This small molecule binds to this protein.
Small molecule (SMILES): CC(=O)N[C@H]1[C@H](O[C@H]2[C@H](O)[C@@H](NC(C)=O)CO[C@@H]2CO)O[C@H](CO)[C@@H](O)[C@@H]1O

Binding-site contacts:
Ligand atom C1 contacts residue ASN276 of chain 1.C at 1.4 Å.
Ligand atom C8 contacts residue ASN276 of chain 1.C at 3.3 Å.
Ligand atom C7 contacts residue ASN276 of chain 1.C at 3.5 Å.
Ligand atom C3 contacts residue ASN276 of chain 1.C at 3.6 Å.
Ligand atom N2 contacts residue ASN276 of chain 1.C at 3.4 Å (h-bond).
Ligand atom O3 contacts residue ASN276 of chain 1.C at 3.8 Å.
Ligand atom C5 contacts residue ASN276 of chain 1.C at 3.7 Å.
Ligand atom C7 contacts residue ALA279 of chain 1.C at 4.1 Å (hydrophobic).
Ligand atom C2 contacts residue ALA279 of chain 1.C at 3.9 Å (hydrophobic).
Ligand atom C8 contacts residue VAL334 of chain 1.C at 3.9 Å (hydrophobic).
Ligand atom C8 contacts residue ALA279 of chain 1.C at 3.8 Å (hydrophobic).
Ligand atom N2 contacts residue ALA279 of chain 1.C at 3.4 Å.
Ligand atom O3 contacts residue SER278 of chain 1.C at 3.3 Å.
Ligand atom C8 contacts residue ASN273 of chain 1.C at 4.1 Å.
Ligand atom C2 contacts residue ASN276 of chain 1.C at 2.5 Å.
Ligand atom C4 contacts residue ASN276 of chain 1.C at 4.3 Å.
Ligand atom O5 contacts residue ASN276 of chain 1.C at 2.4 Å (h-bond).
Ligand atom O7 contacts residue ASN276 of chain 1.C at 4.0 Å.
Ligand atom C3 contacts residue SER278 of chain 1.C at 4.1 Å.

Sequence of chain 1.C:
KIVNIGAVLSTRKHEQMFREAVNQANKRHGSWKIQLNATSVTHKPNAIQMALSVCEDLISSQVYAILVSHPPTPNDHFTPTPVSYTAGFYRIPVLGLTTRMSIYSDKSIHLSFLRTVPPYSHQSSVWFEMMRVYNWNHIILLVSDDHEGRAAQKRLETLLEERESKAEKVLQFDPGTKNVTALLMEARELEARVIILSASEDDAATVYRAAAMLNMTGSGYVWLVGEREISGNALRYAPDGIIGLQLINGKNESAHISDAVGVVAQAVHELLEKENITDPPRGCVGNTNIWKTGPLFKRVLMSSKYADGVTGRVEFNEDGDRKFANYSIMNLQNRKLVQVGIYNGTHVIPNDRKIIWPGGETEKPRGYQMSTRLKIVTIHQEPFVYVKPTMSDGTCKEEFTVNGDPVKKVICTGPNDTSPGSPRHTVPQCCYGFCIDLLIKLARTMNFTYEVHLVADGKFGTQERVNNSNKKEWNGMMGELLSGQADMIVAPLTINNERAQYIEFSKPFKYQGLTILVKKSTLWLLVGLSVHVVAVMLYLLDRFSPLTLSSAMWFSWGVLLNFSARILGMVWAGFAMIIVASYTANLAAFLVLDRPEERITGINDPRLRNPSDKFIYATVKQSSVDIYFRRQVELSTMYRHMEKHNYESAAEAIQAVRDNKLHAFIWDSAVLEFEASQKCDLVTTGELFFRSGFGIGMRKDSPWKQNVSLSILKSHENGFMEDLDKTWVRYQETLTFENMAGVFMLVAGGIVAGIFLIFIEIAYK